This small molecule binds to this protein.
Small molecule (SMILES): Cc1ccc(C)c([C@@H]2CN(CCCS(N)(=O)=O)[C@@H](C)CO2)c1

Binding-site contacts:
Ligand atom OAE contacts residue SER36 of chain 1.B at 2.7 Å (h-bond).
Ligand atom CAP contacts residue MET108 of chain 1.B at 3.9 Å (hydrophobic).
Ligand atom CAA contacts residue MET108 of chain 1.B at 3.8 Å (hydrophobic).
Ligand atom SAV contacts residue ASN41 of chain 1.B at 3.9 Å.
Ligand atom CAA contacts residue SER109 of chain 1.B at 4.1 Å.
Ligand atom OAO contacts residue LEU104 of chain 1.B at 3.5 Å.
Ligand atom CAB contacts residue PRO105 of chain 1.B at 3.8 Å (hydrophobic).
Ligand atom CAH contacts residue PRO105 of chain 1.B at 3.7 Å (hydrophobic).
Ligand atom CAL contacts residue TRP51 of chain 1.B at 3.5 Å (hydrophobic).
Ligand atom NAD contacts residue ASN41 of chain 1.B at 3.2 Å (h-bond).
Ligand atom OAE contacts residue TRP51 of chain 1.B at 3.7 Å.
Ligand atom OAF contacts residue SER36 of chain 1.B at 3.3 Å.
Ligand atom CAJ contacts residue SER52 of chain 1.B at 4.1 Å.
Ligand atom CAQ contacts residue PRO105 of chain 1.B at 3.5 Å (hydrophobic).
Ligand atom CAC contacts residue SER52 of chain 1.B at 3.5 Å.
Ligand atom CAA contacts residue MET112 of chain 1.B at 3.7 Å (hydrophobic).
Ligand atom CAK contacts residue TRP102 of chain 1.B at 3.8 Å (hydrophobic).
Ligand atom CAI contacts residue LEU113 of chain 1.B at 3.9 Å (hydrophobic).
Ligand atom CAN contacts residue SER52 of chain 1.B at 3.7 Å.
Ligand atom CAK contacts residue ASN41 of chain 1.B at 3.8 Å.
Ligand atom OAE contacts residue ASN41 of chain 1.B at 3.4 Å (h-bond).
Ligand atom SAV contacts residue ASN37 of chain 1.B at 3.9 Å.
Ligand atom NAU contacts residue SER52 of chain 1.B at 3.0 Å (h-bond).
Ligand atom CAH contacts residue MET108 of chain 1.B at 3.9 Å (hydrophobic).
Ligand atom CAC contacts residue TRP102 of chain 1.B at 3.6 Å (hydrophobic).
Ligand atom OAF contacts residue ASN38 of chain 1.B at 3.8 Å.
Ligand atom CAR contacts residue PRO105 of chain 1.B at 3.8 Å (hydrophobic).
Ligand atom CAH contacts residue LEU54 of chain 1.B at 3.7 Å (hydrophobic).
Ligand atom OAO contacts residue LEU113 of chain 1.B at 3.9 Å.
Ligand atom CAS contacts residue SER52 of chain 1.B at 3.3 Å.
Ligand atom CAJ contacts residue TRP51 of chain 1.B at 3.2 Å (hydrophobic).
Ligand atom CAG contacts residue LEU54 of chain 1.B at 3.8 Å (hydrophobic).
Ligand atom CAC contacts residue TRP51 of chain 1.B at 3.6 Å (hydrophobic).
Ligand atom SAV contacts residue SER36 of chain 1.B at 3.7 Å.
Ligand atom CAG contacts residue MET108 of chain 1.B at 3.4 Å (hydrophobic).
Ligand atom OAF contacts residue ASN37 of chain 1.B at 2.5 Å (h-bond).
Ligand atom CAI contacts residue LEU104 of chain 1.B at 4.1 Å (hydrophobic).
Ligand atom OAE contacts residue ASN37 of chain 1.B at 4.0 Å.
Ligand atom CAQ contacts residue LEU54 of chain 1.B at 4.1 Å (hydrophobic).
Ligand atom CAL contacts residue SER52 of chain 1.B at 2.7 Å.

Sequence of chain 1.B:
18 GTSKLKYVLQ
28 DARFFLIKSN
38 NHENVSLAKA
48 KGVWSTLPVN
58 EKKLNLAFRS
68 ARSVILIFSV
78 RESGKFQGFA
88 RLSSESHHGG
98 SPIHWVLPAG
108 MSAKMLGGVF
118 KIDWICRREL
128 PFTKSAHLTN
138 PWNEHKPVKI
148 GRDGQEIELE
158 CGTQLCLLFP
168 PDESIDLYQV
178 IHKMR